Binding-site contacts:
Ligand atom C5 contacts residue ASN282 of chain 1.B at 3.7 Å.
Ligand atom C8 contacts residue GLU281 of chain 1.B at 3.8 Å.
Ligand atom O7 contacts residue ASN282 of chain 1.B at 3.4 Å (h-bond).
Ligand atom C1 contacts residue ASN282 of chain 1.B at 1.4 Å.
Ligand atom C7 contacts residue ASN282 of chain 1.B at 3.4 Å.
Ligand atom O6 contacts residue LYS558 of chain 1.A at 3.4 Å.
Ligand atom O5 contacts residue ASN282 of chain 1.B at 2.3 Å (h-bond).
Ligand atom C3 contacts residue ASN282 of chain 1.B at 3.7 Å.
Ligand atom C8 contacts residue ASN282 of chain 1.B at 3.9 Å.
Ligand atom C7 contacts residue ASN280 of chain 1.B at 4.0 Å.
Ligand atom O7 contacts residue ASN280 of chain 1.B at 3.3 Å (h-bond).
Ligand atom N2 contacts residue ASN282 of chain 1.B at 3.0 Å (h-bond).
Ligand atom C4 contacts residue ASN282 of chain 1.B at 4.1 Å.
Ligand atom C2 contacts residue ASN282 of chain 1.B at 2.4 Å.
Ligand atom C8 contacts residue ASN280 of chain 1.B at 4.2 Å.

Sequence of chain 1.B:
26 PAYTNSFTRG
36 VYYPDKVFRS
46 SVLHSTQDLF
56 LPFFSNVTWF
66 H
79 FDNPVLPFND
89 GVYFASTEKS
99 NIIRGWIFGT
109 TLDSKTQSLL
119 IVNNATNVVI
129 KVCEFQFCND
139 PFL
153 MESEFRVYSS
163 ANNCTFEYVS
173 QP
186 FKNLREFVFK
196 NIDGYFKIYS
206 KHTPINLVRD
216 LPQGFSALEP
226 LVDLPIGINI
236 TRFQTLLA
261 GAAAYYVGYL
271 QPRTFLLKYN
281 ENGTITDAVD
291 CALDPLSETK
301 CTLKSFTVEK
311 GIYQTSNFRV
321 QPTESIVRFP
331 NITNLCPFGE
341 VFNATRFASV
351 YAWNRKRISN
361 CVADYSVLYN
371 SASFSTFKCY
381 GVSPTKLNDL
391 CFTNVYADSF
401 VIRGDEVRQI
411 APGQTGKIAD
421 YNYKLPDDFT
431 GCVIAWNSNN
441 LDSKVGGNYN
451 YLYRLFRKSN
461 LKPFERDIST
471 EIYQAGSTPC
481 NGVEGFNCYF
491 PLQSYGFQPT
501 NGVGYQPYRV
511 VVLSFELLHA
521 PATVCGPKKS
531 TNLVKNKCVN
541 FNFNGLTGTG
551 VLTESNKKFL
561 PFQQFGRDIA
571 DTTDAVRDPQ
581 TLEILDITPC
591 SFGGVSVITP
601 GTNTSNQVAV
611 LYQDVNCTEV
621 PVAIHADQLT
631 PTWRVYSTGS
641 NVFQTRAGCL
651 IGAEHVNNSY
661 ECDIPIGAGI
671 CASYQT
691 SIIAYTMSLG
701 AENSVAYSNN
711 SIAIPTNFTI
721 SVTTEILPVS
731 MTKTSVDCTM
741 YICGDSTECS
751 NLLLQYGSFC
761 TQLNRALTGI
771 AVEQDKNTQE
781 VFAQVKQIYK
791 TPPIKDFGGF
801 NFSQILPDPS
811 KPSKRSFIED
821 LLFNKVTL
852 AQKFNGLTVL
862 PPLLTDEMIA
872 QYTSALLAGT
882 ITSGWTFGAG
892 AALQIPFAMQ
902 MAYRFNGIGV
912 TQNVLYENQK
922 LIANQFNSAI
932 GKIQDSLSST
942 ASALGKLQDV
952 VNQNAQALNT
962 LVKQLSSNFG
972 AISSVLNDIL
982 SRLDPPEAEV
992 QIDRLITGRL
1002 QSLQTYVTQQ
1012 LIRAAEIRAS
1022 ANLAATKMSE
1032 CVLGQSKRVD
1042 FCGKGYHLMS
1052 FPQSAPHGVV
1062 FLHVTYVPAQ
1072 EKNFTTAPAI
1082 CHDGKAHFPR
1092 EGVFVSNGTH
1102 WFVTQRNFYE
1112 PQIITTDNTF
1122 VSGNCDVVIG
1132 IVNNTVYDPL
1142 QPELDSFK

Sequence of chain 1.A:
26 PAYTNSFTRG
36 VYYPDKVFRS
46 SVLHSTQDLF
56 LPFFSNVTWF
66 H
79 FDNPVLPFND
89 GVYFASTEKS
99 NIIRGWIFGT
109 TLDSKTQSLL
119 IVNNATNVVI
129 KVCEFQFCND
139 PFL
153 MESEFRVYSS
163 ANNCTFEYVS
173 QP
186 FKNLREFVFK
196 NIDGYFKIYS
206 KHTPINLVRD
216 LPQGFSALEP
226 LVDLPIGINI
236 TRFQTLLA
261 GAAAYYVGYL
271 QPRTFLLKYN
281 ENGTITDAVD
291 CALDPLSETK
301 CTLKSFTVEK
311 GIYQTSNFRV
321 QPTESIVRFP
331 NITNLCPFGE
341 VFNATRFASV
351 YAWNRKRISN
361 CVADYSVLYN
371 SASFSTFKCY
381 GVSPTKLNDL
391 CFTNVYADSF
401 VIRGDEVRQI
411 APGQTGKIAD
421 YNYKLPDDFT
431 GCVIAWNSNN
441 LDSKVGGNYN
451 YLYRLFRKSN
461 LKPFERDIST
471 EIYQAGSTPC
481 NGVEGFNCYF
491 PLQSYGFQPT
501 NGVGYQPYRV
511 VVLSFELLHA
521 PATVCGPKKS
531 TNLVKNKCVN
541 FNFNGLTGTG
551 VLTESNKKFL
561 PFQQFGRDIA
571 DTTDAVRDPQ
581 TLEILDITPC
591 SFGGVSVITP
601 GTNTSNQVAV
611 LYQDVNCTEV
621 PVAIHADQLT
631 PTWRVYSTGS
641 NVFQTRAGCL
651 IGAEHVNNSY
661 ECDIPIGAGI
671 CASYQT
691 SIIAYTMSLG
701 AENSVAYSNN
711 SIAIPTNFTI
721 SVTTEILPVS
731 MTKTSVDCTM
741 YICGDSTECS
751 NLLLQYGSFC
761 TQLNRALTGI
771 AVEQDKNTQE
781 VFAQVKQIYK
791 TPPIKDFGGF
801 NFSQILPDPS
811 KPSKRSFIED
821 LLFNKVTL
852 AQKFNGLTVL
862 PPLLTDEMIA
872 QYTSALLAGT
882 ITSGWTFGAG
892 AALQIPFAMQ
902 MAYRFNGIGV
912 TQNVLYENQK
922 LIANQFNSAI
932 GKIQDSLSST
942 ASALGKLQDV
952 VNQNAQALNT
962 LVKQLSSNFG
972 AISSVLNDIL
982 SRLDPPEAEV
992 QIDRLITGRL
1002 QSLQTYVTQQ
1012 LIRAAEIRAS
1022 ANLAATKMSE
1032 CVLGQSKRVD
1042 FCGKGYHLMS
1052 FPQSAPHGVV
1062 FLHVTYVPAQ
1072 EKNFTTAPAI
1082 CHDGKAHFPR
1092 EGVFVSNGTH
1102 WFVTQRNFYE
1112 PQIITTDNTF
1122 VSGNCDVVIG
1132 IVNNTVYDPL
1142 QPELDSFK

A protein and the small-molecule ligand that binds it are described below.
Small molecule (SMILES): CC(=O)N[C@H]1[C@H](O[C@H]2[C@H](O)[C@@H](NC(C)=O)CO[C@@]2(CO)O[C@H]2[C@H](O)[C@@H](NC(C)=O)CO[C@@H]2CO)O[C@H](CO)[C@@H](O)[C@@H]1O